Sequence of chain 1.C:
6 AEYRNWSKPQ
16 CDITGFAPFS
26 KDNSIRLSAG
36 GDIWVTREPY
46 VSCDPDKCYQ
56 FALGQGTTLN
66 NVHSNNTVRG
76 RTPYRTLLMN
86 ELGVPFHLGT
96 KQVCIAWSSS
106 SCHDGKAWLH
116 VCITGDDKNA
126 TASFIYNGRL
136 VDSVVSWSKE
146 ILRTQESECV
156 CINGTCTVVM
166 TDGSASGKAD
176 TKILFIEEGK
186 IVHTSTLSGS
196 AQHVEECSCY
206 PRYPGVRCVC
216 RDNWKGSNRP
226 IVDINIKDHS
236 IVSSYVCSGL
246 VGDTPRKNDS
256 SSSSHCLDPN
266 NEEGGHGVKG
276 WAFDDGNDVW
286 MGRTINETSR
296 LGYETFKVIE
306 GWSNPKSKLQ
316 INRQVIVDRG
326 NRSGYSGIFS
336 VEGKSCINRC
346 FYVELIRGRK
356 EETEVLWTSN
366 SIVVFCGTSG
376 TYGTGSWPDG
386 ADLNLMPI

This protein binds this small molecule.
Small molecule (SMILES): CC(=O)N[C@H]1[C@H]([C@H](O)[C@H](O)CO)O[C@@](O)(C(=O)O)C[C@@H]1O

Binding-site contacts:
Ligand atom O9 contacts residue ALA170 of chain 1.C at 3.3 Å.
Ligand atom C6 contacts residue TYR330 of chain 1.C at 3.5 Å (hydrophobic).
Ligand atom O8 contacts residue GLU200 of chain 1.C at 3.2 Å (salt-bridge).
Ligand atom C5 contacts residue TYR330 of chain 1.C at 4.2 Å (hydrophobic).
Ligand atom O1A contacts residue TYR330 of chain 1.C at 3.2 Å (h-bond).
Ligand atom C4 contacts residue TYR330 of chain 1.C at 3.7 Å (hydrophobic).
Ligand atom C4 contacts residue GLU43 of chain 1.C at 3.5 Å.
Ligand atom O1A contacts residue ARG295 of chain 1.C at 3.0 Å (salt-bridge).
Ligand atom C9 contacts residue ALA170 of chain 1.C at 3.9 Å (hydrophobic).
Ligand atom O8 contacts residue ARG148 of chain 1.C at 4.1 Å.
Ligand atom O1A contacts residue ARG216 of chain 1.C at 3.2 Å (salt-bridge).
Ligand atom O9 contacts residue ARG148 of chain 1.C at 3.4 Å (salt-bridge).
Ligand atom O1B contacts residue TYR330 of chain 1.C at 3.2 Å.
Ligand atom C8 contacts residue GLU200 of chain 1.C at 3.9 Å.
Ligand atom O6 contacts residue TYR330 of chain 1.C at 3.8 Å.
Ligand atom C8 contacts residue ARG216 of chain 1.C at 3.7 Å.
Ligand atom C3 contacts residue TYR330 of chain 1.C at 3.8 Å (hydrophobic).
Ligand atom O8 contacts residue GLU201 of chain 1.C at 3.5 Å (salt-bridge).
Ligand atom C11 contacts residue ARG148 of chain 1.C at 3.8 Å.
Ligand atom C3 contacts residue ARG42 of chain 1.C at 3.8 Å.
Ligand atom C11 contacts residue TRP102 of chain 1.C at 4.1 Å (hydrophobic).
Ligand atom C9 contacts residue ARG216 of chain 1.C at 4.0 Å.
Ligand atom C2 contacts residue TYR330 of chain 1.C at 3.7 Å (hydrophobic).
Ligand atom C9 contacts residue ASN218 of chain 1.C at 3.8 Å.
Ligand atom O1B contacts residue ARG295 of chain 1.C at 3.2 Å (salt-bridge).
Ligand atom C11 contacts residue SER103 of chain 1.C at 4.0 Å.
Ligand atom O1A contacts residue HIS271 of chain 1.C at 4.1 Å.
Ligand atom O4 contacts residue GLU43 of chain 1.C at 3.0 Å (salt-bridge).
Ligand atom C11 contacts residue GLU151 of chain 1.C at 4.0 Å.
Ligand atom O9 contacts residue GLU200 of chain 1.C at 2.6 Å (salt-bridge).
Ligand atom C1 contacts residue ARG295 of chain 1.C at 3.7 Å.
Ligand atom C10 contacts residue ARG76 of chain 1.C at 4.2 Å.
Ligand atom O1B contacts residue ARG42 of chain 1.C at 2.9 Å (salt-bridge).
Ligand atom O8 contacts residue ARG216 of chain 1.C at 4.2 Å.
Ligand atom C3 contacts residue GLU43 of chain 1.C at 3.6 Å.
Ligand atom C1 contacts residue TYR330 of chain 1.C at 3.1 Å (hydrophobic).
Ligand atom C6 contacts residue GLU201 of chain 1.C at 4.0 Å.
Ligand atom C1 contacts residue ARG42 of chain 1.C at 4.1 Å.
Ligand atom O10 contacts residue ARG76 of chain 1.C at 3.0 Å (salt-bridge).
Ligand atom C9 contacts residue GLU200 of chain 1.C at 3.4 Å.